Sequence of chain 1.A:
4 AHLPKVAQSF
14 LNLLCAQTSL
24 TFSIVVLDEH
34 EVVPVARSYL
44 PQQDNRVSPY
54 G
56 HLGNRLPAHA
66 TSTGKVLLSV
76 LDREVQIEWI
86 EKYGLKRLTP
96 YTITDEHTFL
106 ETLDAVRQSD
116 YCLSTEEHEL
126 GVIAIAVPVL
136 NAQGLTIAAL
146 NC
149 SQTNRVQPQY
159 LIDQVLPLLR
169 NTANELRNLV

The protein below binds the small molecule below.
Small molecule (SMILES): O=C(O)c1cccc(O)c1

Binding-site contacts:
Ligand atom C5 contacts residue TYR53 of chain 1.A at 3.9 Å (hydrophobic).
Ligand atom C1 contacts residue MSE148 of chain 1.A at 4.4 Å.
Ligand atom C5 contacts residue MSE148 of chain 1.A at 3.7 Å.
Ligand atom C5 contacts residue GLY54 of chain 1.A at 4.2 Å.
Ligand atom O2' contacts residue ALA129 of chain 1.A at 3.9 Å.
Ligand atom O3 contacts residue VAL127 of chain 1.A at 3.6 Å.
Ligand atom O3 contacts residue LEU61 of chain 1.A at 4.2 Å.
Ligand atom O3 contacts residue HIS123 of chain 1.A at 2.3 Å (h-bond).
Ligand atom O2' contacts residue SER67 of chain 1.A at 3.4 Å (h-bond).
Ligand atom C1' contacts residue SER67 of chain 1.A at 3.6 Å.
Ligand atom O1' contacts residue SER67 of chain 1.A at 2.9 Å (h-bond).
Ligand atom C2 contacts residue THR66 of chain 1.A at 4.0 Å.
Ligand atom O2' contacts residue THR66 of chain 1.A at 3.5 Å.
Ligand atom C2 contacts residue LEU61 of chain 1.A at 4.3 Å (hydrophobic).
Ligand atom O1' contacts residue ALA129 of chain 1.A at 3.2 Å.
Ligand atom C3 contacts residue VAL127 of chain 1.A at 3.6 Å (hydrophobic).
Ligand atom O1' contacts residue SER119 of chain 1.A at 4.0 Å.
Ligand atom C2 contacts residue HIS123 of chain 1.A at 4.2 Å.
Ligand atom C1' contacts residue ALA129 of chain 1.A at 3.5 Å (hydrophobic).
Ligand atom C6 contacts residue MSE148 of chain 1.A at 3.5 Å.
Ligand atom C5 contacts residue LEU61 of chain 1.A at 4.1 Å (hydrophobic).
Ligand atom O2' contacts residue THR68 of chain 1.A at 3.0 Å (h-bond).
Ligand atom C4 contacts residue TYR53 of chain 1.A at 3.4 Å (hydrophobic).
Ligand atom C2 contacts residue VAL127 of chain 1.A at 4.2 Å (hydrophobic).
Ligand atom O1' contacts residue THR66 of chain 1.A at 3.4 Å.
Ligand atom O2' contacts residue ASN146 of chain 1.A at 3.2 Å (h-bond).
Ligand atom C4 contacts residue VAL127 of chain 1.A at 3.8 Å (hydrophobic).
Ligand atom C4 contacts residue LEU61 of chain 1.A at 3.7 Å (hydrophobic).
Ligand atom C3 contacts residue HIS123 of chain 1.A at 3.3 Å.
Ligand atom C5 contacts residue MSE55 of chain 1.A at 4.2 Å.
Ligand atom C6 contacts residue ASN146 of chain 1.A at 4.3 Å.
Ligand atom C3 contacts residue TYR53 of chain 1.A at 4.3 Å (hydrophobic).
Ligand atom C1' contacts residue THR66 of chain 1.A at 3.6 Å.
Ligand atom C3 contacts residue LEU61 of chain 1.A at 3.9 Å (hydrophobic).
Ligand atom O3 contacts residue GLU124 of chain 1.A at 3.9 Å.
Ligand atom C4 contacts residue HIS123 of chain 1.A at 4.0 Å.
Ligand atom C1 contacts residue ALA129 of chain 1.A at 4.1 Å (hydrophobic).
Ligand atom C1' contacts residue THR68 of chain 1.A at 4.1 Å.
Ligand atom C1' contacts residue ASN146 of chain 1.A at 3.9 Å.
Ligand atom C1 contacts residue THR66 of chain 1.A at 4.1 Å.